Sequence of chain 1.I:
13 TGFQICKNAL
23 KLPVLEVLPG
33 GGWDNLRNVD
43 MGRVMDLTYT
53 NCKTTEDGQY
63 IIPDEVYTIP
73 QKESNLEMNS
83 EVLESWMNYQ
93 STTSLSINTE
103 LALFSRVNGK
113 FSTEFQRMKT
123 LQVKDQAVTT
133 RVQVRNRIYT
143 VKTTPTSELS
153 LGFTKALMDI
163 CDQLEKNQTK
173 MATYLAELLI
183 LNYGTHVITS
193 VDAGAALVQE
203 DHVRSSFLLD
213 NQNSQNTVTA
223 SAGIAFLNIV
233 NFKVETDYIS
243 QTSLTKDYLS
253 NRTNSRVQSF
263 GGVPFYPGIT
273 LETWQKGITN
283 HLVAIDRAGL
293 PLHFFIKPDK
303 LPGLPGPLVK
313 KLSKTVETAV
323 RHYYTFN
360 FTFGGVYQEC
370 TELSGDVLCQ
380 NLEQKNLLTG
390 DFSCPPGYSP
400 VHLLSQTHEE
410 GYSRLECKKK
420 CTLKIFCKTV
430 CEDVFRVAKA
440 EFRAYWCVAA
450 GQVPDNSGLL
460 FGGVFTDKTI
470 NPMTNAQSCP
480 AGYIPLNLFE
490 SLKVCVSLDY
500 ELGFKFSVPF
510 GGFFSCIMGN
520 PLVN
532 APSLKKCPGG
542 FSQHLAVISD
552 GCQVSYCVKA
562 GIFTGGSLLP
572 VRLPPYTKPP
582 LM

Binding-site contacts:
Ligand atom C2 contacts residue SER207 of chain 1.I at 3.3 Å.
Ligand atom O5 contacts residue ASN253 of chain 1.I at 2.4 Å (h-bond).
Ligand atom O3 contacts residue GLN128 of chain 1.I at 4.0 Å.
Ligand atom C5 contacts residue ASN253 of chain 1.I at 3.6 Å.
Ligand atom O7 contacts residue ASN253 of chain 1.I at 3.6 Å.
Ligand atom N2 contacts residue VAL205 of chain 1.I at 4.0 Å.
Ligand atom O3 contacts residue SER207 of chain 1.I at 3.9 Å.
Ligand atom C1 contacts residue SER207 of chain 1.I at 4.3 Å.
Ligand atom C3 contacts residue SER207 of chain 1.I at 4.1 Å.
Ligand atom C1 contacts residue ASN253 of chain 1.I at 1.4 Å.
Ligand atom C7 contacts residue VAL205 of chain 1.I at 4.4 Å (hydrophobic).
Ligand atom N2 contacts residue SER207 of chain 1.I at 3.5 Å (h-bond).
Ligand atom C3 contacts residue ASN253 of chain 1.I at 3.8 Å.
Ligand atom C2 contacts residue ASN253 of chain 1.I at 2.5 Å.
Ligand atom C8 contacts residue VAL205 of chain 1.I at 3.8 Å (hydrophobic).
Ligand atom O5 contacts residue LEU251 of chain 1.I at 4.4 Å.
Ligand atom N2 contacts residue ASN253 of chain 1.I at 2.9 Å (h-bond).
Ligand atom O6 contacts residue LEU251 of chain 1.I at 3.5 Å.
Ligand atom C8 contacts residue THR255 of chain 1.I at 3.9 Å.
Ligand atom C7 contacts residue ASN253 of chain 1.I at 3.4 Å.
Ligand atom C6 contacts residue LEU251 of chain 1.I at 3.9 Å (hydrophobic).
Ligand atom C4 contacts residue ASN253 of chain 1.I at 4.2 Å.

This small molecule binds to this protein.
Small molecule (SMILES): CC(=O)N[C@@H]1[C@@H](O)[C@H](O)[C@@H](CO)O[C@H]1O